Sequence of chain 25.C:
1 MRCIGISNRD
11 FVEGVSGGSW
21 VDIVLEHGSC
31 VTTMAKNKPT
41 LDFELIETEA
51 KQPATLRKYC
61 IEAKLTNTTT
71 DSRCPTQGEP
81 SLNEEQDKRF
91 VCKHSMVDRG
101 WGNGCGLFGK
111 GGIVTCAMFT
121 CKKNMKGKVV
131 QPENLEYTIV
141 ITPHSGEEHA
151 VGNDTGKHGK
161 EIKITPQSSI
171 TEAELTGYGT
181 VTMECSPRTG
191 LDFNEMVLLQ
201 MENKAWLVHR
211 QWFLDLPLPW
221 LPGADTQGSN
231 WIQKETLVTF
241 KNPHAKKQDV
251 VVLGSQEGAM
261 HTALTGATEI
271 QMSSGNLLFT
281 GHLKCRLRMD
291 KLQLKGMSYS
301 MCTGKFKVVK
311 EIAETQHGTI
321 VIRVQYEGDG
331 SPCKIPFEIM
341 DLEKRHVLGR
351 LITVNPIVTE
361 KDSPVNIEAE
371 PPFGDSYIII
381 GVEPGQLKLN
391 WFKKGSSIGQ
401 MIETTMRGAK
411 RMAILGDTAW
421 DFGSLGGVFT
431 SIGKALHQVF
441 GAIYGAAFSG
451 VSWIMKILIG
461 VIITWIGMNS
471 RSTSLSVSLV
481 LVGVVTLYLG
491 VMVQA

The small molecule below binds the protein below.
Small molecule (SMILES): CC(=O)N[C@@H]1[C@@H](O)[C@H](O)[C@@H](CO)O[C@H]1O

Binding-site contacts:
Ligand atom C7 contacts residue ASN67 of chain 25.C at 3.7 Å.
Ligand atom C7 contacts residue PHE90 of chain 25.C at 4.3 Å (hydrophobic).
Ligand atom C1 contacts residue ASN67 of chain 25.C at 1.4 Å.
Ligand atom O5 contacts residue ASN67 of chain 25.C at 2.5 Å (h-bond).
Ligand atom C8 contacts residue MET118 of chain 25.C at 4.0 Å (hydrophobic).
Ligand atom C8 contacts residue ARG89 of chain 25.C at 4.1 Å.
Ligand atom C3 contacts residue ASN67 of chain 25.C at 3.8 Å.
Ligand atom C2 contacts residue ASN67 of chain 25.C at 2.4 Å.
Ligand atom O7 contacts residue ASN67 of chain 25.C at 4.1 Å.
Ligand atom O6 contacts residue ASN67 of chain 25.C at 3.7 Å.
Ligand atom C4 contacts residue ASN67 of chain 25.C at 4.3 Å.
Ligand atom N2 contacts residue ASN67 of chain 25.C at 2.8 Å (h-bond).
Ligand atom C8 contacts residue PHE90 of chain 25.C at 3.6 Å (hydrophobic).
Ligand atom C5 contacts residue ASN67 of chain 25.C at 3.8 Å.